A protein and the small-molecule ligand that binds it are described below.
Small molecule (SMILES): C[C@H]1CC[C@]2(OC1)O[C@H]1[C@H](O)[C@@H]3[C@H]4CC[C@@H]5C[C@H](O[C@H]6O[C@@H](CO)[C@H](O)[C@@H](O)[C@@H]6O)[C@@H](O)C[C@@]5(C)[C@@H]4CC[C@@]3(C)[C@@H]1[C@H]2C

Sequence of chain 1.A:
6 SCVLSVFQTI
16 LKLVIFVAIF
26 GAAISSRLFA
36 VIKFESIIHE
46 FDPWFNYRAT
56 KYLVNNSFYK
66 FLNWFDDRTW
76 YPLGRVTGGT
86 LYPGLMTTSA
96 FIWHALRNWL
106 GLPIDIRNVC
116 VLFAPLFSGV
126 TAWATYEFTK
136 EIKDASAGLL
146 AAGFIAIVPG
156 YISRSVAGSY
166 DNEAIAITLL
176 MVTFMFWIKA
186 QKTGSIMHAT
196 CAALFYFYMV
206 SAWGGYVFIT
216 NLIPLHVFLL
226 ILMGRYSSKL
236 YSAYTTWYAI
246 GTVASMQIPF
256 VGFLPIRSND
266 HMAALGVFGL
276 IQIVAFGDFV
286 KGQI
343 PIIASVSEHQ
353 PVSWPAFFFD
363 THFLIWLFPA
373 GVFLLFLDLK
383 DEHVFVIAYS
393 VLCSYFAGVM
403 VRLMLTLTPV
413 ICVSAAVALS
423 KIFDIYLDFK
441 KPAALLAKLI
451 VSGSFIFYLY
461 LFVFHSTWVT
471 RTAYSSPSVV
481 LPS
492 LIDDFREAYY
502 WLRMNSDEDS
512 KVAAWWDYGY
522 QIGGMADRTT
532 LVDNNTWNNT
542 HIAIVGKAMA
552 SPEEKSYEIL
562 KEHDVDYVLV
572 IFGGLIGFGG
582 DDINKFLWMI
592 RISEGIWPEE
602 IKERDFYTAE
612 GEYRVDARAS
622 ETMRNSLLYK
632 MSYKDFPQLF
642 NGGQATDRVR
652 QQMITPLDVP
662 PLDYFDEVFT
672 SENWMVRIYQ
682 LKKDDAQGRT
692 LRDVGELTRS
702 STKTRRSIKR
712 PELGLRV

Sequence of chain 1.F:
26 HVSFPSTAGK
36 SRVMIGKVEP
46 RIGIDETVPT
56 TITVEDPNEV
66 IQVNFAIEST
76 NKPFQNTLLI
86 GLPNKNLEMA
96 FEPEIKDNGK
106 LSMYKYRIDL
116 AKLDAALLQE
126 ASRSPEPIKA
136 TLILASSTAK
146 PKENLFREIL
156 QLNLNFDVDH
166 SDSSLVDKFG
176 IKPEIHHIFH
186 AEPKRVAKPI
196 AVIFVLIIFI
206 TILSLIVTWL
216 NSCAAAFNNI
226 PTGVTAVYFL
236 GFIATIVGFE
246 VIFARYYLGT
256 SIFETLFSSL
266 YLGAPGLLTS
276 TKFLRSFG

Binding-site contacts:
Ligand atom C07 contacts residue THR92 of chain 1.A at 3.5 Å.
Ligand atom C10 contacts residue CPL1 of chain 1.W at 3.9 Å.
Ligand atom O77 contacts residue HIS99 of chain 1.A at 3.3 Å.
Ligand atom C85 contacts residue PHE96 of chain 1.A at 3.9 Å (hydrophobic).
Ligand atom C76 contacts residue TRP98 of chain 1.A at 3.7 Å (hydrophobic).
Ligand atom C11 contacts residue PHE258 of chain 1.F at 3.5 Å (hydrophobic).
Ligand atom C04 contacts residue THR92 of chain 1.A at 4.2 Å.
Ligand atom C13 contacts residue PHE258 of chain 1.F at 3.9 Å (hydrophobic).
Ligand atom O05 contacts residue THR92 of chain 1.A at 3.7 Å.
Ligand atom C08 contacts residue CPL1 of chain 1.W at 4.2 Å.
Ligand atom C83 contacts residue HIS99 of chain 1.A at 4.0 Å.
Ligand atom C82 contacts residue ALA95 of chain 1.A at 4.1 Å (hydrophobic).
Ligand atom C06 contacts residue THR92 of chain 1.A at 4.1 Å.
Ligand atom O05 contacts residue PHE63 of chain 1.A at 4.2 Å.
Ligand atom C11 contacts residue LEU261 of chain 1.F at 4.3 Å (hydrophobic).
Ligand atom C80 contacts residue LEU58 of chain 1.A at 3.5 Å (hydrophobic).
Ligand atom O22 contacts residue VAL59 of chain 1.A at 3.9 Å.
Ligand atom O24 contacts residue TRP98 of chain 1.A at 4.1 Å.
Ligand atom C20 contacts residue ASN61 of chain 1.A at 3.8 Å.
Ligand atom C80 contacts residue VAL59 of chain 1.A at 4.1 Å (hydrophobic).
Ligand atom C78 contacts residue HIS99 of chain 1.A at 4.3 Å.
Ligand atom C07 contacts residue CPL1 of chain 1.W at 3.6 Å.
Ligand atom C85 contacts residue THR92 of chain 1.A at 4.2 Å.
Ligand atom C17 contacts residue PHE63 of chain 1.A at 4.3 Å (hydrophobic).
Ligand atom O14 contacts residue LEU58 of chain 1.A at 3.7 Å.
Ligand atom C78 contacts residue TRP98 of chain 1.A at 3.7 Å (hydrophobic).
Ligand atom C82 contacts residue HIS99 of chain 1.A at 3.7 Å.
Ligand atom C08 contacts residue THR92 of chain 1.A at 3.8 Å.
Ligand atom C80 contacts residue ASN61 of chain 1.A at 4.2 Å.
Ligand atom O12 contacts residue PHE258 of chain 1.F at 3.7 Å.
Ligand atom C18 contacts residue PHE63 of chain 1.A at 4.1 Å (hydrophobic).
Ligand atom C18 contacts residue SER62 of chain 1.A at 4.0 Å.
Ligand atom O24 contacts residue VAL59 of chain 1.A at 4.1 Å.
Ligand atom C17 contacts residue PHE258 of chain 1.F at 4.3 Å (hydrophobic).
Ligand atom C02 contacts residue PHE96 of chain 1.A at 4.2 Å (hydrophobic).
Ligand atom O14 contacts residue PHE63 of chain 1.A at 3.0 Å.
Ligand atom C01 contacts residue PHE96 of chain 1.A at 3.4 Å (hydrophobic).
Ligand atom C13 contacts residue PHE63 of chain 1.A at 3.7 Å (hydrophobic).
Ligand atom O27 contacts residue ARG102 of chain 1.A at 4.0 Å.
Ligand atom C85 contacts residue ALA95 of chain 1.A at 3.6 Å (hydrophobic).